This protein binds this small molecule.
Small molecule (SMILES): O=C(NCCc1ccccc1)c1nc([C@@H]2CCCN2C(=O)c2c(F)cccc2F)[nH]c(=O)c1O

Binding-site contacts:
Ligand atom C16 contacts residue GLU100 of chain 1.A at 3.7 Å.
Ligand atom C17 contacts residue LYS115 of chain 1.A at 3.1 Å.
Ligand atom O3 contacts residue HIS41 of chain 1.A at 3.3 Å (h-bond).
Ligand atom O4 contacts residue MN1 of chain 1.B at 2.1 Å.
Ligand atom C24 contacts residue HIS41 of chain 1.A at 3.8 Å.
Ligand atom O4 contacts residue LYS115 of chain 1.A at 2.8 Å (salt-bridge).
Ligand atom C19 contacts residue LYS118 of chain 1.A at 3.6 Å.
Ligand atom O4 contacts residue ILE101 of chain 1.A at 3.1 Å (h-bond).
Ligand atom O4 contacts residue GLU100 of chain 1.A at 2.9 Å (salt-bridge).
Ligand atom N4 contacts residue TYR111 of chain 1.A at 4.1 Å.
Ligand atom C23 contacts residue HIS41 of chain 1.A at 3.3 Å.
Ligand atom C18 contacts residue LYS118 of chain 1.A at 3.9 Å.
Ligand atom C16 contacts residue HIS41 of chain 1.A at 3.9 Å.
Ligand atom O3 contacts residue GLU61 of chain 1.A at 3.1 Å (salt-bridge).
Ligand atom O2 contacts residue MG1 of chain 1.C at 2.0 Å.
Ligand atom O2 contacts residue GLU61 of chain 1.A at 2.9 Å (salt-bridge).
Ligand atom C7 contacts residue GLU61 of chain 1.A at 3.6 Å.
Ligand atom O2 contacts residue ASP89 of chain 1.A at 4.1 Å.
Ligand atom C22 contacts residue HIS41 of chain 1.A at 3.9 Å.
Ligand atom C17 contacts residue HIS41 of chain 1.A at 3.8 Å.
Ligand atom C15 contacts residue TYR24 of chain 1.A at 3.1 Å (hydrophobic).
Ligand atom C17 contacts residue GLU100 of chain 1.A at 3.5 Å.
Ligand atom O3 contacts residue MG1 of chain 1.C at 2.0 Å.
Ligand atom C14 contacts residue TYR24 of chain 1.A at 3.2 Å (hydrophobic).
Ligand atom C7 contacts residue MG1 of chain 1.C at 3.0 Å.
Ligand atom C10 contacts residue TYR24 of chain 1.A at 4.1 Å (hydrophobic).
Ligand atom O3 contacts residue GLU100 of chain 1.A at 3.2 Å (salt-bridge).
Ligand atom C23 contacts residue ILE38 of chain 1.A at 3.9 Å (hydrophobic).
Ligand atom C17 contacts residue MN1 of chain 1.B at 2.8 Å.
Ligand atom C16 contacts residue LYS115 of chain 1.A at 4.0 Å.
Ligand atom C16 contacts residue MG1 of chain 1.C at 3.0 Å.
Ligand atom O3 contacts residue ASP89 of chain 1.A at 3.0 Å (salt-bridge).
Ligand atom C16 contacts residue MN1 of chain 1.B at 3.0 Å.
Ligand atom C24 contacts residue ILE38 of chain 1.A at 4.1 Å (hydrophobic).
Ligand atom N4 contacts residue LYS115 of chain 1.A at 3.2 Å (salt-bridge).
Ligand atom O4 contacts residue HIS41 of chain 1.A at 3.2 Å (h-bond).
Ligand atom C6 contacts residue MG1 of chain 1.C at 3.4 Å.
Ligand atom O3 contacts residue MN1 of chain 1.B at 2.3 Å.
Ligand atom C6 contacts residue GLU61 of chain 1.A at 4.1 Å.
Ligand atom C16 contacts residue GLU61 of chain 1.A at 3.8 Å.

Sequence of chain 1.A:
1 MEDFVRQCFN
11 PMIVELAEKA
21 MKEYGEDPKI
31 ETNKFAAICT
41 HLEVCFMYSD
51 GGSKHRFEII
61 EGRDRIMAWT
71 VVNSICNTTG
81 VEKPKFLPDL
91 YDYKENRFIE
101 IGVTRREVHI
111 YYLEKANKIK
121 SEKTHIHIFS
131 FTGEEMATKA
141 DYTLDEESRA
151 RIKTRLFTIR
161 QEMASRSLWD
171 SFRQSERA